Binding-site contacts:
Ligand atom C1 contacts residue ASN166 of chain 1.E at 1.5 Å.
Ligand atom O7 contacts residue THR168 of chain 1.E at 3.8 Å.
Ligand atom C7 contacts residue THR168 of chain 1.E at 4.2 Å.
Ligand atom N2 contacts residue ASN166 of chain 1.E at 3.3 Å (h-bond).
Ligand atom C4 contacts residue ASN166 of chain 1.E at 4.3 Å.
Ligand atom O3 contacts residue GLY237 of chain 1.E at 4.4 Å.
Ligand atom O6 contacts residue THR239 of chain 1.E at 4.3 Å.
Ligand atom O5 contacts residue THR239 of chain 1.E at 3.7 Å.
Ligand atom C2 contacts residue ASN166 of chain 1.E at 2.6 Å.
Ligand atom C7 contacts residue ASN166 of chain 1.E at 4.3 Å.
Ligand atom O3 contacts residue ASN166 of chain 1.E at 4.3 Å.
Ligand atom C1 contacts residue THR239 of chain 1.E at 4.3 Å.
Ligand atom C5 contacts residue ASN166 of chain 1.E at 3.6 Å.
Ligand atom C3 contacts residue ASN166 of chain 1.E at 3.9 Å.
Ligand atom O5 contacts residue ASN166 of chain 1.E at 2.4 Å (h-bond).

This protein binds this small molecule.
Small molecule (SMILES): CC(=O)N[C@@H]1[C@@H](O)[C@H](O)[C@@H](CO)O[C@H]1O

Sequence of chain 1.E:
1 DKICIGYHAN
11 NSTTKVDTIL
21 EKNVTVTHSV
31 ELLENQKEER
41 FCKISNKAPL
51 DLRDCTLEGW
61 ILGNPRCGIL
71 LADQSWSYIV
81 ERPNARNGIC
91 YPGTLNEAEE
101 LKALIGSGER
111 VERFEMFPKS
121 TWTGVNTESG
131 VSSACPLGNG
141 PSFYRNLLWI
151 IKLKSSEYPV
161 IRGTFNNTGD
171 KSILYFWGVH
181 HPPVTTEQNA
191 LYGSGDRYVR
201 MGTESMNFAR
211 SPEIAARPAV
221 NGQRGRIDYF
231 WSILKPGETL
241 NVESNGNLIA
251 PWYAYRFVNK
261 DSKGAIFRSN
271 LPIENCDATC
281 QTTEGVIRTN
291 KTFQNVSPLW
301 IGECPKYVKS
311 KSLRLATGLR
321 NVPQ